Binding-site contacts:
Ligand atom C8 contacts residue ARG49 of chain 1.A at 3.8 Å.
Ligand atom O7 contacts residue ASN54 of chain 1.A at 4.2 Å.
Ligand atom O7 contacts residue THR27 of chain 1.A at 3.7 Å.
Ligand atom O3 contacts residue GLN28 of chain 1.A at 4.0 Å.
Ligand atom C7 contacts residue ASN54 of chain 1.A at 4.0 Å.
Ligand atom O7 contacts residue GLN28 of chain 1.A at 3.5 Å.
Ligand atom C2 contacts residue GLN28 of chain 1.A at 4.5 Å.
Ligand atom C4 contacts residue ASN54 of chain 1.A at 4.3 Å.
Ligand atom C8 contacts residue PRO51 of chain 1.A at 4.1 Å (hydrophobic).
Ligand atom C7 contacts residue PRO51 of chain 1.A at 3.8 Å (hydrophobic).
Ligand atom C4 contacts residue GLN28 of chain 1.A at 4.4 Å.
Ligand atom O5 contacts residue ASN54 of chain 1.A at 2.4 Å (h-bond).
Ligand atom N2 contacts residue ASN54 of chain 1.A at 3.0 Å (h-bond).
Ligand atom O7 contacts residue PRO51 of chain 1.A at 4.4 Å.
Ligand atom N2 contacts residue PRO51 of chain 1.A at 3.3 Å.
Ligand atom C1 contacts residue PRO51 of chain 1.A at 4.4 Å (hydrophobic).
Ligand atom C1 contacts residue ASN54 of chain 1.A at 1.4 Å.
Ligand atom C3 contacts residue ASN54 of chain 1.A at 3.9 Å.
Ligand atom C2 contacts residue PRO51 of chain 1.A at 4.4 Å (hydrophobic).
Ligand atom C2 contacts residue ASN54 of chain 1.A at 2.6 Å.
Ligand atom C5 contacts residue ASN54 of chain 1.A at 3.6 Å.

A small-molecule ligand and the protein it binds are described below.
Small molecule (SMILES): CC(=O)N[C@@H]1[C@@H](O)[C@H](O)[C@@H](CO)O[C@H]1O

Sequence of chain 1.A:
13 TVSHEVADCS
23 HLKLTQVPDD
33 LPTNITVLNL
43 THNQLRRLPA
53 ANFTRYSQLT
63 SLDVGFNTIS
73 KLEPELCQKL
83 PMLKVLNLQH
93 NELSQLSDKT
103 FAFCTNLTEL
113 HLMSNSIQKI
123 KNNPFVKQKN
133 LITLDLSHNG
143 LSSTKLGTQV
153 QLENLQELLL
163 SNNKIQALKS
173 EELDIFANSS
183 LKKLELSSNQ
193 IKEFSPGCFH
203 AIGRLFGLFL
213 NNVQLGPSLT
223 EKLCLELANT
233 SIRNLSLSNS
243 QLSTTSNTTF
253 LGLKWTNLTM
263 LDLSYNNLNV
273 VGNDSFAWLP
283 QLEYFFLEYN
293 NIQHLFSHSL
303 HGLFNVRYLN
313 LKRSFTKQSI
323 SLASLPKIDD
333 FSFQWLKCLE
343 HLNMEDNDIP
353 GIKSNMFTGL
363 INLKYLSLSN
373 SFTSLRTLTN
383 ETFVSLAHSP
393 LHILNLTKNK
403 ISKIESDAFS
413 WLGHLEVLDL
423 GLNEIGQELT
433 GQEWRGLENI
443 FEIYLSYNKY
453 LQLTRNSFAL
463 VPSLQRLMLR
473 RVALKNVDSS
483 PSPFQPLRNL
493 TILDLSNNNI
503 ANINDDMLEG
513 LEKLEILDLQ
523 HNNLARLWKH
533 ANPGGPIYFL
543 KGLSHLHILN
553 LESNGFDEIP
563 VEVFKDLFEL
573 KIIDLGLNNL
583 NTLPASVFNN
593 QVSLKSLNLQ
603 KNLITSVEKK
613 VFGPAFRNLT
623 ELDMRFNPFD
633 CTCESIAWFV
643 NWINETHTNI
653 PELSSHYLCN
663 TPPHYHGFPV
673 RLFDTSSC